This protein binds this small molecule.
Small molecule (SMILES): CCC(=O)CC(=O)O

Sequence of chain 2.B:
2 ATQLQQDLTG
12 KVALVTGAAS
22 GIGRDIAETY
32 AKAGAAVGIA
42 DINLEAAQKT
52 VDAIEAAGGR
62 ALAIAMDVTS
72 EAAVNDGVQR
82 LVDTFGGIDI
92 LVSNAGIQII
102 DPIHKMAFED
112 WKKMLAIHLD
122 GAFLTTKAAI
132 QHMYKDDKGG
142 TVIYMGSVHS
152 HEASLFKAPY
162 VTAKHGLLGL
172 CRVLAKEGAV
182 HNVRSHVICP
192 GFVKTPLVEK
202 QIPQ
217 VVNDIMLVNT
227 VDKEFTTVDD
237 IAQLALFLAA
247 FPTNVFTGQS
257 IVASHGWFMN

Binding-site contacts:
Ligand atom OAB contacts residue PHE193 of chain 2.B at 3.9 Å.
Ligand atom CAD contacts residue HIS150 of chain 2.B at 3.7 Å.
Ligand atom CAD contacts residue NAD1 of chain 2.G at 3.4 Å.
Ligand atom OAA contacts residue NAD1 of chain 2.G at 3.1 Å.
Ligand atom OAC contacts residue PHE193 of chain 2.B at 4.5 Å.
Ligand atom CAG contacts residue NAD1 of chain 2.G at 3.6 Å.
Ligand atom OAB contacts residue LYS158 of chain 2.B at 2.7 Å (salt-bridge).
Ligand atom OAC contacts residue LYS158 of chain 2.B at 3.2 Å (salt-bridge).
Ligand atom CAH contacts residue PHE193 of chain 2.B at 3.8 Å (hydrophobic).
Ligand atom CAG contacts residue TYR161 of chain 2.B at 3.0 Å (hydrophobic).
Ligand atom OAB contacts residue GLN99 of chain 2.B at 3.7 Å.
Ligand atom CAD contacts residue GLY192 of chain 2.B at 4.4 Å.
Ligand atom OAC contacts residue GLN99 of chain 2.B at 2.9 Å (h-bond).
Ligand atom OAA contacts residue TYR161 of chain 2.B at 2.5 Å (h-bond).
Ligand atom CAF contacts residue VAL199 of chain 2.B at 3.9 Å (hydrophobic).
Ligand atom CAH contacts residue GLN202 of chain 2.B at 3.7 Å.
Ligand atom CAE contacts residue PHE193 of chain 2.B at 4.5 Å (hydrophobic).
Ligand atom CAD contacts residue SER148 of chain 2.B at 3.5 Å.
Ligand atom CAD contacts residue TYR161 of chain 2.B at 4.1 Å (hydrophobic).
Ligand atom OAB contacts residue HIS150 of chain 2.B at 3.1 Å.
Ligand atom CAF contacts residue NAD1 of chain 2.G at 3.6 Å.
Ligand atom CAH contacts residue GLN99 of chain 2.B at 3.6 Å.
Ligand atom CAE contacts residue NAD1 of chain 2.G at 3.2 Å.
Ligand atom CAH contacts residue LYS158 of chain 2.B at 3.1 Å.
Ligand atom CAE contacts residue TYR161 of chain 2.B at 3.6 Å (hydrophobic).
Ligand atom OAC contacts residue GLN202 of chain 2.B at 2.7 Å (h-bond).
Ligand atom CAG contacts residue SER148 of chain 2.B at 2.4 Å.
Ligand atom CAF contacts residue PHE193 of chain 2.B at 3.3 Å (hydrophobic).
Ligand atom CAF contacts residue GLN202 of chain 2.B at 4.2 Å.
Ligand atom OAB contacts residue TYR161 of chain 2.B at 4.4 Å.
Ligand atom CAG contacts residue HIS150 of chain 2.B at 3.0 Å.
Ligand atom CAH contacts residue HIS150 of chain 2.B at 4.3 Å.
Ligand atom CAF contacts residue LYS158 of chain 2.B at 4.3 Å.